The small molecule below binds the protein below.
Small molecule (SMILES): CC(=O)N[C@@H]1[C@@H](O)[C@H](O)[C@@H](CO)O[C@H]1O

Sequence of chain 1.A:
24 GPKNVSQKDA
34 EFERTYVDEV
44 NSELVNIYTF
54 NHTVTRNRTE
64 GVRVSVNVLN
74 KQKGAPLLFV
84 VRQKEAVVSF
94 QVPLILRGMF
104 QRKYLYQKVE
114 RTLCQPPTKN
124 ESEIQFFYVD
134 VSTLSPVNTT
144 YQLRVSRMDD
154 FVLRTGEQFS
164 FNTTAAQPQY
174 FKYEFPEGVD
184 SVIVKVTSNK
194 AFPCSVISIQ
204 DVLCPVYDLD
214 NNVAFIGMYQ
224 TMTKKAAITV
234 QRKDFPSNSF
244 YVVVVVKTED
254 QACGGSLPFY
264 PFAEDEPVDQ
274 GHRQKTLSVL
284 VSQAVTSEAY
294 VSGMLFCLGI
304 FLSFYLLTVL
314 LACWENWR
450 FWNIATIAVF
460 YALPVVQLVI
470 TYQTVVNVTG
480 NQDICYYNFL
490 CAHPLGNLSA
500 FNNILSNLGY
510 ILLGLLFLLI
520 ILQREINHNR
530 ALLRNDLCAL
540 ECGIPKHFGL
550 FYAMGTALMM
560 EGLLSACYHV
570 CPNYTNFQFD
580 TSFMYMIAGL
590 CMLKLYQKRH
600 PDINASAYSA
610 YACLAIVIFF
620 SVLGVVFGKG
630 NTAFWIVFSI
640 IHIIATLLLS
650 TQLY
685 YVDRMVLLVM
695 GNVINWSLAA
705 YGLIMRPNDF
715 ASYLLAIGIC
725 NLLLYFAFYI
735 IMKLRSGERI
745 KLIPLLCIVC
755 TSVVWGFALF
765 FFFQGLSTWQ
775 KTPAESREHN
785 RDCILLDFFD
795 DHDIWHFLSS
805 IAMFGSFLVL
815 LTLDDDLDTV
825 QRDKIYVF

Binding-site contacts:
Ligand atom N2 contacts residue GLU42 of chain 1.A at 3.6 Å (salt-bridge).
Ligand atom C8 contacts residue GLU42 of chain 1.A at 3.4 Å.
Ligand atom C8 contacts residue LEU47 of chain 1.A at 4.4 Å (hydrophobic).
Ligand atom C1 contacts residue ASN141 of chain 1.A at 1.4 Å.
Ligand atom C5 contacts residue ASN141 of chain 1.A at 3.6 Å.
Ligand atom O7 contacts residue GLU42 of chain 1.A at 3.2 Å (salt-bridge).
Ligand atom C7 contacts residue ASN141 of chain 1.A at 4.3 Å.
Ligand atom C8 contacts residue ASN141 of chain 1.A at 4.4 Å.
Ligand atom O5 contacts residue ASN141 of chain 1.A at 2.4 Å (h-bond).
Ligand atom N2 contacts residue ASN141 of chain 1.A at 3.4 Å (h-bond).
Ligand atom C3 contacts residue ASN141 of chain 1.A at 3.7 Å.
Ligand atom O3 contacts residue ASN44 of chain 1.A at 3.8 Å.
Ligand atom C7 contacts residue GLU42 of chain 1.A at 3.1 Å.
Ligand atom C2 contacts residue ASN141 of chain 1.A at 2.5 Å.
Ligand atom C4 contacts residue ASN141 of chain 1.A at 4.3 Å.
Ligand atom C2 contacts residue GLU42 of chain 1.A at 4.3 Å.
Ligand atom O3 contacts residue ASN141 of chain 1.A at 3.1 Å (h-bond).